This protein binds this small molecule.
Small molecule (SMILES): N[C@@H](Cc1c[nH]c2ccccc12)C(=O)O

Binding-site contacts:
Ligand atom CD1 contacts residue ALA52 of chain 1.F at 4.0 Å (hydrophobic).
Ligand atom CD1 contacts residue SER51 of chain 1.F at 3.6 Å.
Ligand atom O contacts residue GLY25 of chain 1.F at 3.1 Å (h-bond).
Ligand atom CB contacts residue THR28 of chain 1.F at 3.6 Å.
Ligand atom CH2 contacts residue ILE20 of chain 1.G at 4.0 Å (hydrophobic).
Ligand atom N contacts residue ARG24 of chain 1.F at 3.9 Å.
Ligand atom CG contacts residue SER51 of chain 1.F at 3.9 Å.
Ligand atom CZ2 contacts residue ALA44 of chain 1.G at 4.0 Å (hydrophobic).
Ligand atom OXT contacts residue HIS49 of chain 1.G at 3.9 Å.
Ligand atom CZ3 contacts residue GLY21 of chain 1.G at 3.5 Å.
Ligand atom CA contacts residue THR28 of chain 1.F at 3.2 Å.
Ligand atom N contacts residue ASP27 of chain 1.F at 3.1 Å (salt-bridge).
Ligand atom CZ2 contacts residue ILE53 of chain 1.G at 3.8 Å (hydrophobic).
Ligand atom N contacts residue THR28 of chain 1.F at 2.9 Å (h-bond).
Ligand atom O contacts residue THR47 of chain 1.G at 3.3 Å (h-bond).
Ligand atom CE2 contacts residue ALA44 of chain 1.G at 4.0 Å (hydrophobic).
Ligand atom C contacts residue SER51 of chain 1.F at 3.8 Å.
Ligand atom OXT contacts residue THR50 of chain 1.G at 2.5 Å (h-bond).
Ligand atom CD1 contacts residue GLN45 of chain 1.G at 3.4 Å.
Ligand atom OXT contacts residue THR47 of chain 1.G at 2.5 Å (h-bond).
Ligand atom N contacts residue THR23 of chain 1.F at 2.8 Å (h-bond).
Ligand atom O contacts residue ARG24 of chain 1.F at 3.8 Å.
Ligand atom N contacts residue GLY25 of chain 1.F at 2.6 Å (h-bond).
Ligand atom OXT contacts residue GLY25 of chain 1.F at 4.0 Å.
Ligand atom CE3 contacts residue HIS32 of chain 1.G at 4.0 Å.
Ligand atom CD1 contacts residue THR47 of chain 1.G at 3.9 Å.
Ligand atom C contacts residue THR47 of chain 1.G at 3.3 Å.
Ligand atom NE1 contacts residue GLN45 of chain 1.G at 2.7 Å (h-bond).
Ligand atom CA contacts residue GLY25 of chain 1.F at 3.4 Å.
Ligand atom CB contacts residue SER51 of chain 1.F at 3.4 Å.
Ligand atom C contacts residue GLY25 of chain 1.F at 3.4 Å.
Ligand atom NE1 contacts residue ALA44 of chain 1.G at 3.8 Å.
Ligand atom CA contacts residue SER51 of chain 1.F at 4.0 Å.
Ligand atom CE2 contacts residue GLN45 of chain 1.G at 3.9 Å.
Ligand atom O contacts residue SER51 of chain 1.F at 3.1 Å (h-bond).
Ligand atom CH2 contacts residue GLY21 of chain 1.G at 3.5 Å.
Ligand atom CZ2 contacts residue THR50 of chain 1.G at 4.0 Å.
Ligand atom CB contacts residue THR23 of chain 1.F at 3.8 Å.
Ligand atom CA contacts residue THR23 of chain 1.F at 3.8 Å.
Ligand atom C contacts residue THR50 of chain 1.G at 3.7 Å.

Sequence of chain 1.G:
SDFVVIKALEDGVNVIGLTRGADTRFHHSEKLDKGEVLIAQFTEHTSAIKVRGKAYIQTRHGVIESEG

Sequence of chain 1.F:
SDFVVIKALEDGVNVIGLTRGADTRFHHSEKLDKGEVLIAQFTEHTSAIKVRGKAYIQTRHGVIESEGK